Sequence of chain 1.C:
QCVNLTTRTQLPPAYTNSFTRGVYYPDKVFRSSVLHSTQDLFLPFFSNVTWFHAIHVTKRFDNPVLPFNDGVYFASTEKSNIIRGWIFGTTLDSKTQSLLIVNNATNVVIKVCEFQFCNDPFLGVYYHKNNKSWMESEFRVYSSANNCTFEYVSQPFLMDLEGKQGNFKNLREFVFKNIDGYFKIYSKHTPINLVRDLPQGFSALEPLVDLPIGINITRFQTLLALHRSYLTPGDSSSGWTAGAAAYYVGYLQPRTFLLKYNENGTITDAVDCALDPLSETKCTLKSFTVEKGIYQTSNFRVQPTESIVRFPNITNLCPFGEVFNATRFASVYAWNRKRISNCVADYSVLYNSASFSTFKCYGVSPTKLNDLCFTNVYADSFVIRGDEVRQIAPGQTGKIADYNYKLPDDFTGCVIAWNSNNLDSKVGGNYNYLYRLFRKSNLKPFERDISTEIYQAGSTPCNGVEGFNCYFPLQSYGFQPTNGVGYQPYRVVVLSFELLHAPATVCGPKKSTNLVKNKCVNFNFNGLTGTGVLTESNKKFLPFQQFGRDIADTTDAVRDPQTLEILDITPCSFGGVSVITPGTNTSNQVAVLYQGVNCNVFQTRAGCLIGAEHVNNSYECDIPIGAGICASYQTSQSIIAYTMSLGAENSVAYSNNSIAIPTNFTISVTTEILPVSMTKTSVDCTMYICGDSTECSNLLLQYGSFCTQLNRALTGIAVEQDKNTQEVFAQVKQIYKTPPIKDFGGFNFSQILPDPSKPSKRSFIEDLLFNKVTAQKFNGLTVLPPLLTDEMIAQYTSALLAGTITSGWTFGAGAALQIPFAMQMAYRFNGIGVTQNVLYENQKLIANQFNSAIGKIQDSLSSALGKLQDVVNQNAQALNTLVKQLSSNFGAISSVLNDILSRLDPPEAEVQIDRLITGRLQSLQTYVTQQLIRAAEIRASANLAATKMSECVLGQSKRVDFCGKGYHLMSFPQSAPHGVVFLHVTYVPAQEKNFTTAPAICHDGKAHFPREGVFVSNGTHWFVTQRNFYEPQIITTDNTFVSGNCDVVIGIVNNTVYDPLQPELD

This small molecule binds to this protein.
Small molecule (SMILES): CC(=O)N[C@@H]1[C@@H](O)[C@H](O)[C@@H](CO)O[C@H]1O

Binding-site contacts:
Ligand atom C1 contacts residue ASN1165 of chain 1.C at 1.4 Å.
Ligand atom C2 contacts residue ASN1165 of chain 1.C at 2.5 Å.
Ligand atom C7 contacts residue ASN1165 of chain 1.C at 3.1 Å.
Ligand atom C8 contacts residue ASN1165 of chain 1.C at 3.9 Å.
Ligand atom N2 contacts residue ASN1165 of chain 1.C at 2.9 Å (h-bond).
Ligand atom C5 contacts residue ASN1165 of chain 1.C at 3.6 Å.
Ligand atom O5 contacts residue ASN1165 of chain 1.C at 2.4 Å (h-bond).
Ligand atom C4 contacts residue ASN1165 of chain 1.C at 4.2 Å.
Ligand atom C3 contacts residue ASN1165 of chain 1.C at 3.8 Å.
Ligand atom O7 contacts residue ASN1165 of chain 1.C at 3.3 Å (h-bond).